Sequence of chain 1.A:
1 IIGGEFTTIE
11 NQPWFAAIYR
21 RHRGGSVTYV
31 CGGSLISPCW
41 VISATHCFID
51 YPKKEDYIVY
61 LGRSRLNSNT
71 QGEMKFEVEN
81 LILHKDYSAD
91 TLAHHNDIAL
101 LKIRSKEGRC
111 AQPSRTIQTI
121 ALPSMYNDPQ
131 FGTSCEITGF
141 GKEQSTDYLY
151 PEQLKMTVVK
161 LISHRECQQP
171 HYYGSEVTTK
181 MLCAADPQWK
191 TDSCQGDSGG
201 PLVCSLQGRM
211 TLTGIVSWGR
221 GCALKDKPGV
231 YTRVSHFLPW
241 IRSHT

The protein below binds the small molecule below.
Small molecule (SMILES): [H]/N=C(/N)NC(=O)c1nc(-c2cnn(C)c2)c(N2CCCCCC2)nc1N

Binding-site contacts:
Ligand atom N9 contacts residue GLY219 of chain 1.A at 3.9 Å.
Ligand atom C10 contacts residue SER193 of chain 1.A at 3.3 Å.
Ligand atom C10 contacts residue ASP192 of chain 1.A at 3.5 Å.
Ligand atom C8 contacts residue GLN195 of chain 1.A at 3.8 Å.
Ligand atom N2 contacts residue GLY221 of chain 1.A at 3.8 Å.
Ligand atom N8 contacts residue SER193 of chain 1.A at 2.8 Å (h-bond).
Ligand atom N6 contacts residue SER217 of chain 1.A at 3.3 Å (h-bond).
Ligand atom C2 contacts residue CYS222 of chain 1.A at 3.1 Å (hydrophobic).
Ligand atom N6 contacts residue SER198 of chain 1.A at 3.1 Å (h-bond).
Ligand atom C11 contacts residue GLN195 of chain 1.A at 3.4 Å.
Ligand atom N6 contacts residue TRP218 of chain 1.A at 3.6 Å.
Ligand atom C1 contacts residue GLN195 of chain 1.A at 3.9 Å.
Ligand atom N5 contacts residue GLN195 of chain 1.A at 3.9 Å.
Ligand atom C10 contacts residue GLY219 of chain 1.A at 3.8 Å.
Ligand atom N9 contacts residue CYS222 of chain 1.A at 3.5 Å.
Ligand atom N4 contacts residue SER198 of chain 1.A at 3.8 Å.
Ligand atom N8 contacts residue ASP192 of chain 1.A at 3.1 Å (salt-bridge).
Ligand atom C9 contacts residue SER193 of chain 1.A at 3.9 Å.
Ligand atom C6 contacts residue CYS194 of chain 1.A at 3.9 Å (hydrophobic).
Ligand atom N3 contacts residue GLY221 of chain 1.A at 3.9 Å.
Ligand atom N7 contacts residue CYS222 of chain 1.A at 3.9 Å.
Ligand atom O1 contacts residue TRP218 of chain 1.A at 3.9 Å.
Ligand atom C9 contacts residue GLY219 of chain 1.A at 3.6 Å.
Ligand atom N7 contacts residue SER193 of chain 1.A at 3.6 Å (h-bond).
Ligand atom C9 contacts residue TRP218 of chain 1.A at 3.9 Å (hydrophobic).
Ligand atom O1 contacts residue SER193 of chain 1.A at 3.2 Å (h-bond).
Ligand atom C6 contacts residue GLY219 of chain 1.A at 3.9 Å.
Ligand atom C2 contacts residue GLY221 of chain 1.A at 3.5 Å.
Ligand atom N8 contacts residue GLY229 of chain 1.A at 3.2 Å.
Ligand atom N9 contacts residue GLY221 of chain 1.A at 2.8 Å (h-bond).
Ligand atom C10 contacts residue GLY221 of chain 1.A at 3.4 Å.
Ligand atom N9 contacts residue SER193 of chain 1.A at 3.8 Å.
Ligand atom C7 contacts residue SER198 of chain 1.A at 3.9 Å.
Ligand atom N9 contacts residue ASP192 of chain 1.A at 2.9 Å (salt-bridge).
Ligand atom C5 contacts residue GLN195 of chain 1.A at 3.7 Å.
Ligand atom N7 contacts residue GLY219 of chain 1.A at 3.6 Å.
Ligand atom N7 contacts residue GLY221 of chain 1.A at 3.2 Å (h-bond).
Ligand atom N3 contacts residue CYS222 of chain 1.A at 3.6 Å.
Ligand atom N2 contacts residue CYS222 of chain 1.A at 3.8 Å.
Ligand atom N3 contacts residue GLN195 of chain 1.A at 3.7 Å.